The protein below binds the small molecule below.
Small molecule (SMILES): CC(=O)N[C@@H]1[C@@H](O)[C@H](O)[C@@H](CO)O[C@H]1O

Sequence of chain 2.C:
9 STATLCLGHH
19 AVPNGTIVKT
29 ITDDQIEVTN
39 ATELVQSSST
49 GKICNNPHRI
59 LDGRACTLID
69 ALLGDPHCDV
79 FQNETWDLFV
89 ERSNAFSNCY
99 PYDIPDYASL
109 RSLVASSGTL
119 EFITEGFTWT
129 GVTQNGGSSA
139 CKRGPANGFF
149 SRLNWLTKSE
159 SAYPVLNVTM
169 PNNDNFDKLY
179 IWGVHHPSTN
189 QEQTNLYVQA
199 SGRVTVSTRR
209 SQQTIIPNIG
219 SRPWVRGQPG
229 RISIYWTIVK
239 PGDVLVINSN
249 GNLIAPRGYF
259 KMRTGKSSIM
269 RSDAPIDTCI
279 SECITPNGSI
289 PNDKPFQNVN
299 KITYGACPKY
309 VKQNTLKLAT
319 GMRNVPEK

Sequence of chain 2.A:
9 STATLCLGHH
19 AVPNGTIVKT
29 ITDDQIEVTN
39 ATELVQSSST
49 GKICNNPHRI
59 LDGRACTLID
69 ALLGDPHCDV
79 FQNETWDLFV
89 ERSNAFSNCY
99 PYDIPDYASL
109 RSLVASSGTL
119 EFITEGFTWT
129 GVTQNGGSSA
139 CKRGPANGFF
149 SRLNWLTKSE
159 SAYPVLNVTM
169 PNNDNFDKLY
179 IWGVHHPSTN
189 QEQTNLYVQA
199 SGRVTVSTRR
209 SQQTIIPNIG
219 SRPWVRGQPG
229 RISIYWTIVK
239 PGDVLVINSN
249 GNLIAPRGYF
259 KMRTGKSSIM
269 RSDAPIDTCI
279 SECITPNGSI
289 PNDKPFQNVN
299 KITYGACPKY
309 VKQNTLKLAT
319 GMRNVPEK

Binding-site contacts:
Ligand atom C7 contacts residue TRP222 of chain 2.A at 4.3 Å (hydrophobic).
Ligand atom O5 contacts residue MAN1 of chain 2.M at 4.0 Å.
Ligand atom C6 contacts residue MAN1 of chain 2.M at 4.3 Å.
Ligand atom C7 contacts residue NDG1 of chain 2.S at 3.6 Å.
Ligand atom O6 contacts residue NDG1 of chain 2.S at 3.2 Å (h-bond).
Ligand atom N2 contacts residue NDG1 of chain 2.S at 3.6 Å (h-bond).
Ligand atom O5 contacts residue TRP222 of chain 2.A at 3.6 Å.
Ligand atom O7 contacts residue PRO221 of chain 2.A at 3.9 Å.
Ligand atom C6 contacts residue NDG1 of chain 2.S at 4.0 Å.
Ligand atom C8 contacts residue THR167 of chain 2.C at 4.0 Å.
Ligand atom O6 contacts residue TRP222 of chain 2.A at 4.2 Å.
Ligand atom C8 contacts residue VAL242 of chain 2.C at 4.5 Å (hydrophobic).
Ligand atom C4 contacts residue MAN1 of chain 2.M at 2.8 Å.
Ligand atom O5 contacts residue NDG1 of chain 2.S at 3.2 Å (h-bond).
Ligand atom C2 contacts residue TRP222 of chain 2.A at 4.1 Å (hydrophobic).
Ligand atom C3 contacts residue MAN1 of chain 2.M at 3.1 Å.
Ligand atom O3 contacts residue MAN1 of chain 2.M at 2.4 Å (h-bond).
Ligand atom O1 contacts residue NDG1 of chain 2.S at 2.1 Å (h-bond).
Ligand atom O3 contacts residue TRP222 of chain 2.A at 4.1 Å.
Ligand atom C1 contacts residue TRP222 of chain 2.A at 3.6 Å (hydrophobic).
Ligand atom C5 contacts residue NDG1 of chain 2.S at 3.7 Å.
Ligand atom O4 contacts residue MAN1 of chain 2.M at 3.1 Å.
Ligand atom O7 contacts residue TRP222 of chain 2.A at 3.1 Å (h-bond).
Ligand atom O1 contacts residue TRP222 of chain 2.A at 2.6 Å (h-bond).
Ligand atom O7 contacts residue NDG1 of chain 2.S at 3.8 Å.
Ligand atom C5 contacts residue MAN1 of chain 2.M at 3.9 Å.
Ligand atom C2 contacts residue NDG1 of chain 2.S at 3.7 Å.
Ligand atom C8 contacts residue NDG1 of chain 2.S at 3.4 Å.
Ligand atom C1 contacts residue NDG1 of chain 2.S at 2.7 Å.
Ligand atom C2 contacts residue MAN1 of chain 2.M at 4.0 Å.